Binding-site contacts:
Ligand atom N2 contacts residue GLU278 of chain 1.M at 4.0 Å.
Ligand atom N2 contacts residue ASN298 of chain 1.M at 3.0 Å (h-bond).
Ligand atom C1 contacts residue GLN352 of chain 1.M at 4.1 Å.
Ligand atom C3 contacts residue GLU277 of chain 1.M at 4.2 Å.
Ligand atom O5 contacts residue LYS299 of chain 1.M at 4.2 Å.
Ligand atom C1 contacts residue GLU278 of chain 1.M at 4.3 Å.
Ligand atom C6 contacts residue LYS299 of chain 1.M at 3.8 Å.
Ligand atom C7 contacts residue GLN352 of chain 1.M at 3.5 Å.
Ligand atom C2 contacts residue GLU277 of chain 1.M at 3.6 Å.
Ligand atom N2 contacts residue GLN352 of chain 1.M at 3.7 Å.
Ligand atom O5 contacts residue ASN298 of chain 1.M at 2.3 Å (h-bond).
Ligand atom O7 contacts residue ASN298 of chain 1.M at 4.4 Å.
Ligand atom O5 contacts residue GLU277 of chain 1.M at 4.5 Å.
Ligand atom C5 contacts residue ASN298 of chain 1.M at 3.6 Å.
Ligand atom C2 contacts residue ASN298 of chain 1.M at 2.4 Å.
Ligand atom C4 contacts residue ASN298 of chain 1.M at 4.2 Å.
Ligand atom C7 contacts residue GLU277 of chain 1.M at 4.2 Å.
Ligand atom C1 contacts residue GLU277 of chain 1.M at 3.3 Å.
Ligand atom C8 contacts residue GLN352 of chain 1.M at 4.0 Å.
Ligand atom C8 contacts residue GLU277 of chain 1.M at 4.3 Å.
Ligand atom C7 contacts residue ASN298 of chain 1.M at 3.9 Å.
Ligand atom O7 contacts residue GLN352 of chain 1.M at 3.7 Å.
Ligand atom C8 contacts residue GLU278 of chain 1.M at 3.8 Å.
Ligand atom C1 contacts residue ASN298 of chain 1.M at 1.4 Å.
Ligand atom C3 contacts residue ASN298 of chain 1.M at 3.8 Å.
Ligand atom N2 contacts residue GLU277 of chain 1.M at 3.1 Å (salt-bridge).
Ligand atom C2 contacts residue GLN352 of chain 1.M at 3.9 Å.

A protein and the small-molecule ligand that binds it are described below.
Small molecule (SMILES): CC(=O)N[C@@H]1[C@@H](O)[C@H](O)[C@@H](CO)O[C@H]1O

Sequence of chain 1.M:
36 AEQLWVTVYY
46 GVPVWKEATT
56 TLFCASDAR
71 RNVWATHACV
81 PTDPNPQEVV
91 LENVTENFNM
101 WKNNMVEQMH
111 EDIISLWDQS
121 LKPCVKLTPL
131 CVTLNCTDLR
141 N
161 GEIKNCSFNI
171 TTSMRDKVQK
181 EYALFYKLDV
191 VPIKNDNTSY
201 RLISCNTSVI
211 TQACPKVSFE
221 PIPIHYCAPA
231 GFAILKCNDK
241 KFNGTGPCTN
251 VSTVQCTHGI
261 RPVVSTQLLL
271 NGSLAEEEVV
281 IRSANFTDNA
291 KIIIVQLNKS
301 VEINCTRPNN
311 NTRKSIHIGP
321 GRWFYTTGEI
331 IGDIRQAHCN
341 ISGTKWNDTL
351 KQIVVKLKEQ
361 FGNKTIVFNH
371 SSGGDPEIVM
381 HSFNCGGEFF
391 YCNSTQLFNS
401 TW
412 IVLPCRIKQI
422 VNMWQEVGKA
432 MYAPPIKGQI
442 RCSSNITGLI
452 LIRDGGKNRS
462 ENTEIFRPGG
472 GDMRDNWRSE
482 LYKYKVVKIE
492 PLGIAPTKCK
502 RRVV